Sequence of chain 1.A:
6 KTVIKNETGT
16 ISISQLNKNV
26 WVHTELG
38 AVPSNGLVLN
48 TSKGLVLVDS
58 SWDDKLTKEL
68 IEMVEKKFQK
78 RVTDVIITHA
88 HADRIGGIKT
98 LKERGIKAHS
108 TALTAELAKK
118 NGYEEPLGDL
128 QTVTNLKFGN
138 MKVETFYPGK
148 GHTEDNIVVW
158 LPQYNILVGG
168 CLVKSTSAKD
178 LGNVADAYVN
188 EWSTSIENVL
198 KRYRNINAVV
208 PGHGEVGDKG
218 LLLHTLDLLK

A protein and the small-molecule ligand that binds it are described below.
Small molecule (SMILES): O=C(O)/C(S)=C/c1ccc(F)cc1

Binding-site contacts:
Ligand atom C05 contacts residue HIS149 of chain 1.A at 3.4 Å.
Ligand atom O03 contacts residue ZN1 of chain 1.B at 4.1 Å.
Ligand atom C11 contacts residue ASP183 of chain 1.A at 3.8 Å.
Ligand atom C08 contacts residue HIS88 of chain 1.A at 3.7 Å.
Ligand atom C11 contacts residue HIS88 of chain 1.A at 3.3 Å.
Ligand atom C09 contacts residue ASP183 of chain 1.A at 4.1 Å.
Ligand atom O01 contacts residue HIS210 of chain 1.A at 2.9 Å (h-bond).
Ligand atom C04 contacts residue ZN1 of chain 1.B at 3.1 Å.
Ligand atom O03 contacts residue LYS171 of chain 1.A at 3.7 Å.
Ligand atom S13 contacts residue HIS210 of chain 1.A at 4.0 Å.
Ligand atom S13 contacts residue CYS168 of chain 1.A at 4.1 Å.
Ligand atom C12 contacts residue HIS88 of chain 1.A at 3.3 Å.
Ligand atom C02 contacts residue HIS149 of chain 1.A at 3.3 Å.
Ligand atom C12 contacts residue ASN180 of chain 1.A at 3.6 Å.
Ligand atom S13 contacts residue ZN1 of chain 1.C at 2.3 Å.
Ligand atom S13 contacts residue HIS149 of chain 1.A at 3.5 Å (h-bond).
Ligand atom F10 contacts residue HIS88 of chain 1.A at 3.6 Å.
Ligand atom C11 contacts residue ASN180 of chain 1.A at 3.8 Å.
Ligand atom S13 contacts residue ASP90 of chain 1.A at 3.2 Å (salt-bridge).
Ligand atom O01 contacts residue ZN1 of chain 1.C at 4.1 Å.
Ligand atom C09 contacts residue HIS88 of chain 1.A at 3.4 Å.
Ligand atom C02 contacts residue ZN1 of chain 1.C at 4.1 Å.
Ligand atom C04 contacts residue ZN1 of chain 1.C at 3.1 Å.
Ligand atom C07 contacts residue ZN1 of chain 1.C at 4.1 Å.
Ligand atom F10 contacts residue ASP183 of chain 1.A at 3.7 Å.
Ligand atom O01 contacts residue ZN1 of chain 1.B at 2.2 Å.
Ligand atom O03 contacts residue HIS149 of chain 1.A at 3.7 Å.
Ligand atom C06 contacts residue HIS149 of chain 1.A at 4.1 Å.
Ligand atom C02 contacts residue ZN1 of chain 1.B at 2.9 Å.
Ligand atom C07 contacts residue HIS88 of chain 1.A at 3.6 Å.
Ligand atom O01 contacts residue CYS168 of chain 1.A at 3.2 Å.
Ligand atom S13 contacts residue HIS86 of chain 1.A at 3.9 Å.
Ligand atom C06 contacts residue ZN1 of chain 1.C at 3.8 Å.
Ligand atom C05 contacts residue ZN1 of chain 1.C at 3.7 Å.
Ligand atom S13 contacts residue ZN1 of chain 1.B at 2.4 Å.
Ligand atom C04 contacts residue HIS149 of chain 1.A at 3.2 Å.
Ligand atom S13 contacts residue HIS88 of chain 1.A at 3.6 Å.
Ligand atom C02 contacts residue HIS210 of chain 1.A at 3.6 Å.
Ligand atom O01 contacts residue HIS149 of chain 1.A at 3.6 Å.
Ligand atom C06 contacts residue HIS88 of chain 1.A at 3.6 Å.